Binding-site contacts:
Ligand atom C1 contacts residue ASN654 of chain 1.C at 1.4 Å.
Ligand atom C8 contacts residue ASN654 of chain 1.C at 3.8 Å.
Ligand atom C8 contacts residue VAL653 of chain 1.C at 4.5 Å (hydrophobic).
Ligand atom C7 contacts residue ASN654 of chain 1.C at 3.5 Å.
Ligand atom O5 contacts residue ASN654 of chain 1.C at 2.3 Å (h-bond).
Ligand atom C2 contacts residue ASN654 of chain 1.C at 2.5 Å.
Ligand atom C3 contacts residue ASN654 of chain 1.C at 3.8 Å.
Ligand atom C8 contacts residue HIS652 of chain 1.C at 3.7 Å.
Ligand atom C4 contacts residue ASN654 of chain 1.C at 4.2 Å.
Ligand atom C5 contacts residue ASN654 of chain 1.C at 3.6 Å.
Ligand atom N2 contacts residue ASN654 of chain 1.C at 2.5 Å (h-bond).

A small-molecule ligand and the protein it binds are described below.
Small molecule (SMILES): CC(=O)N[C@@H]1[C@@H](O)[C@H](O)[C@@H](CO)O[C@H]1O

Sequence of chain 1.C:
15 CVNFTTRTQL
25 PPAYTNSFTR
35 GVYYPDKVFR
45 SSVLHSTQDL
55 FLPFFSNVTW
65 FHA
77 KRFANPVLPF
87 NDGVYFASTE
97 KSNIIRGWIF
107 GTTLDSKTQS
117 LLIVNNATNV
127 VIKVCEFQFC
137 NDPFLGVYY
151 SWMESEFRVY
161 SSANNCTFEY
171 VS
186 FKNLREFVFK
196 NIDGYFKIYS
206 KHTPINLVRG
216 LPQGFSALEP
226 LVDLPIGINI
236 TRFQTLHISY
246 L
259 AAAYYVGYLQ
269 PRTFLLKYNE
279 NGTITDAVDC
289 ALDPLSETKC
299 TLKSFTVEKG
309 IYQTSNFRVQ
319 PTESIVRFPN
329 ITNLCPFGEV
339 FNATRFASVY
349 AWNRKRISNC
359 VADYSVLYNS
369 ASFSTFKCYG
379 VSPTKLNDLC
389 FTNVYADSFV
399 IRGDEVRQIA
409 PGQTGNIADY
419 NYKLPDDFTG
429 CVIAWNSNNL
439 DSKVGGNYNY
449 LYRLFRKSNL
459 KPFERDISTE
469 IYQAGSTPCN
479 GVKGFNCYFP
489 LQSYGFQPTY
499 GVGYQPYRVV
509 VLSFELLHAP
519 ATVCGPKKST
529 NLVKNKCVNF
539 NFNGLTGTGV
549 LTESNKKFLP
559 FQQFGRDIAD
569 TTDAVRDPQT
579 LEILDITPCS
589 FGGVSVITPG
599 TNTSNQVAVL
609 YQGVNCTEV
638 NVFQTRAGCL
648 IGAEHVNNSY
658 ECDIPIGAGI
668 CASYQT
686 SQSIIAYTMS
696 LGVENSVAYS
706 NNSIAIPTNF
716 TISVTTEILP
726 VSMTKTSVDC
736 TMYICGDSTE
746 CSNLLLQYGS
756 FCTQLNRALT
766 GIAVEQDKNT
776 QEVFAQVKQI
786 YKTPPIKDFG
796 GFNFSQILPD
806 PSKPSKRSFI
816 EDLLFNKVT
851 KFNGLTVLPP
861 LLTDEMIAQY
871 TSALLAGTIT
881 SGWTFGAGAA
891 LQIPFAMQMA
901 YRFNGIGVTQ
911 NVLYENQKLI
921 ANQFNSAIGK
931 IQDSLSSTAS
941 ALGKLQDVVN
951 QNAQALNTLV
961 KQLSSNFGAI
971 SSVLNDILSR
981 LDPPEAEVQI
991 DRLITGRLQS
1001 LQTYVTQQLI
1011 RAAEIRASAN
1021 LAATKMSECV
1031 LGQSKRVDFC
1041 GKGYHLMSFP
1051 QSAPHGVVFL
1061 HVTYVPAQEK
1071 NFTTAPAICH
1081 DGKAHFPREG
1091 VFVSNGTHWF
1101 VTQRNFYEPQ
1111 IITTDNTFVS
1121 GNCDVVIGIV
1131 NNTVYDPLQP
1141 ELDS